Sequence of chain 1.E:
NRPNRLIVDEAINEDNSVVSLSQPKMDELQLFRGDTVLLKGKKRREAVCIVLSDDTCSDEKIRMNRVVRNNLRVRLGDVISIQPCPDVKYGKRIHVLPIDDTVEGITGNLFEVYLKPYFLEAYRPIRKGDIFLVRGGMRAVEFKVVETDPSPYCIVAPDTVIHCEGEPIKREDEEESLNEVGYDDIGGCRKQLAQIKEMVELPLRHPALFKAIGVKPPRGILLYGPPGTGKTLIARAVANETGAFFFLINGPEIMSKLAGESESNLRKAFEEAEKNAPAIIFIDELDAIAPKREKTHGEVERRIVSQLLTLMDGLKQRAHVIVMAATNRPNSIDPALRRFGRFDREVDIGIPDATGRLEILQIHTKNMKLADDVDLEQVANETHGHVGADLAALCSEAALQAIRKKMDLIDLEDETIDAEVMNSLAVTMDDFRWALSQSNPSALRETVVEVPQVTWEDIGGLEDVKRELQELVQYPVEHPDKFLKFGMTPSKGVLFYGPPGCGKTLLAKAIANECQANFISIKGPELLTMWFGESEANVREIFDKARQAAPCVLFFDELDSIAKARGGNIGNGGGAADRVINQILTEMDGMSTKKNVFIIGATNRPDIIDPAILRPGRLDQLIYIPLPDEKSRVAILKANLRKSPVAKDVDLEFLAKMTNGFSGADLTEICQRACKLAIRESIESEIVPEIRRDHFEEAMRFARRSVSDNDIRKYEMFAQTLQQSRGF

Sequence of chain 1.D:
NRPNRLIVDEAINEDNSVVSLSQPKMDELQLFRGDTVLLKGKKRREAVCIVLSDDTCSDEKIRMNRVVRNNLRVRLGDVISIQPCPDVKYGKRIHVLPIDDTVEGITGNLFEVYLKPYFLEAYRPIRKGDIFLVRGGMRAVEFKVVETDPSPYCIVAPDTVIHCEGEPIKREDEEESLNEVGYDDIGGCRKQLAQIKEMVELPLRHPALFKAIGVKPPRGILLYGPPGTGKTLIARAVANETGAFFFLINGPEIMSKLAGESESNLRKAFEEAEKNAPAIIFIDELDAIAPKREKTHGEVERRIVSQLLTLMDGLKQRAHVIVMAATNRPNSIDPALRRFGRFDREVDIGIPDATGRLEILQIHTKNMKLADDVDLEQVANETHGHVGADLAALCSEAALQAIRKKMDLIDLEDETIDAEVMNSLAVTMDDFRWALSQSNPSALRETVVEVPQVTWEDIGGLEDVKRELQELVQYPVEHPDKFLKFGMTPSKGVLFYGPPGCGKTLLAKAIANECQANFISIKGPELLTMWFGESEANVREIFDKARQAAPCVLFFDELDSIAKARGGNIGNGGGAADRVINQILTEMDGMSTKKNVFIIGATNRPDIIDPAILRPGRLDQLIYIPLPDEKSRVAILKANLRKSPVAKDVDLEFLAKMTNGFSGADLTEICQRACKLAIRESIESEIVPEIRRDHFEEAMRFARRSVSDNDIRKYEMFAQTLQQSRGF

The small molecule below binds the protein below.
Small molecule (SMILES): Nc1ncnc2c1ncn2[C@@H]1O[C@H](COP(=O)(O)OP(=O)(O)OP(O)(O)=S)[C@@H](O)[C@H]1O

Binding-site contacts:
Ligand atom O1A contacts residue MG1 of chain 1.Z at 2.1 Å.
Ligand atom PG contacts residue ARG766 of chain 1.D at 3.5 Å.
Ligand atom N1 contacts residue ILE479 of chain 1.E at 3.6 Å.
Ligand atom O2A contacts residue GLY523 of chain 1.E at 3.2 Å.
Ligand atom PB contacts residue LYS524 of chain 1.E at 3.6 Å.
Ligand atom O2A contacts residue THR525 of chain 1.E at 2.9 Å (h-bond).
Ligand atom O1B contacts residue THR525 of chain 1.E at 3.1 Å (h-bond).
Ligand atom O2A contacts residue LYS524 of chain 1.E at 3.4 Å (salt-bridge).
Ligand atom C4 contacts residue LEU526 of chain 1.E at 3.5 Å (hydrophobic).
Ligand atom O2B contacts residue GLY523 of chain 1.E at 3.5 Å (h-bond).
Ligand atom PB contacts residue MG1 of chain 1.Z at 3.3 Å.
Ligand atom N6 contacts residue GLY480 of chain 1.E at 3.4 Å (h-bond).
Ligand atom O3G contacts residue ARG766 of chain 1.D at 2.3 Å (salt-bridge).
Ligand atom PA contacts residue MG1 of chain 1.Z at 3.2 Å.
Ligand atom N1 contacts residue ASP478 of chain 1.E at 3.6 Å.
Ligand atom PG contacts residue MG1 of chain 1.Z at 3.4 Å.
Ligand atom N1 contacts residue GLY480 of chain 1.E at 3.1 Å (h-bond).
Ligand atom C2 contacts residue ASP478 of chain 1.E at 3.3 Å.
Ligand atom O1B contacts residue MG1 of chain 1.Z at 2.1 Å.
Ligand atom O2G contacts residue MG1 of chain 1.Z at 2.0 Å.
Ligand atom N1 contacts residue ILE656 of chain 1.E at 3.5 Å.
Ligand atom N3 contacts residue ASN660 of chain 1.E at 3.5 Å (h-bond).
Ligand atom O2B contacts residue LYS524 of chain 1.E at 3.0 Å (salt-bridge).
Ligand atom O2A contacts residue LEU526 of chain 1.E at 2.9 Å (h-bond).
Ligand atom O1A contacts residue THR525 of chain 1.E at 3.4 Å (h-bond).
Ligand atom C8 contacts residue GLY684 of chain 1.E at 3.5 Å.
Ligand atom O2' contacts residue THR688 of chain 1.E at 3.2 Å (h-bond).
Ligand atom O3A contacts residue LYS524 of chain 1.E at 3.5 Å (salt-bridge).
Ligand atom O3A contacts residue GLY523 of chain 1.E at 3.1 Å (h-bond).
Ligand atom C8 contacts residue GLY521 of chain 1.E at 3.3 Å.
Ligand atom N7 contacts residue CYS522 of chain 1.E at 3.3 Å.
Ligand atom N7 contacts residue GLY523 of chain 1.E at 3.3 Å (h-bond).
Ligand atom C6 contacts residue ILE656 of chain 1.E at 3.6 Å (hydrophobic).
Ligand atom O3B contacts residue GLY521 of chain 1.E at 2.7 Å (h-bond).
Ligand atom O2B contacts residue CYS522 of chain 1.E at 3.5 Å (h-bond).
Ligand atom C1' contacts residue THR688 of chain 1.E at 3.3 Å.
Ligand atom O4' contacts residue ALA685 of chain 1.E at 3.5 Å.
Ligand atom S1G contacts residue GLY521 of chain 1.E at 3.6 Å.
Ligand atom N6 contacts residue ILE656 of chain 1.E at 3.6 Å.
Ligand atom N7 contacts residue GLY521 of chain 1.E at 3.6 Å (h-bond).